Sequence of chain 2.A:
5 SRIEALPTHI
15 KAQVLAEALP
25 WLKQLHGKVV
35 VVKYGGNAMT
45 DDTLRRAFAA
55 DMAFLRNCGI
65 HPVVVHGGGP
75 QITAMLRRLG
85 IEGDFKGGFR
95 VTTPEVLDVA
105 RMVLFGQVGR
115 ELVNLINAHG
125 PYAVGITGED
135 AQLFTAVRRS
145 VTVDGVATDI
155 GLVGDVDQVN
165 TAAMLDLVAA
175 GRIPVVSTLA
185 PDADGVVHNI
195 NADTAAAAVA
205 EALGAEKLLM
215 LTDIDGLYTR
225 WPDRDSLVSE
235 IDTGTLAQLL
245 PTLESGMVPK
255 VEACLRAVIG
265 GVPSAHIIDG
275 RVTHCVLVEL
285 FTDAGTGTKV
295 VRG

Sequence of chain 5.A:
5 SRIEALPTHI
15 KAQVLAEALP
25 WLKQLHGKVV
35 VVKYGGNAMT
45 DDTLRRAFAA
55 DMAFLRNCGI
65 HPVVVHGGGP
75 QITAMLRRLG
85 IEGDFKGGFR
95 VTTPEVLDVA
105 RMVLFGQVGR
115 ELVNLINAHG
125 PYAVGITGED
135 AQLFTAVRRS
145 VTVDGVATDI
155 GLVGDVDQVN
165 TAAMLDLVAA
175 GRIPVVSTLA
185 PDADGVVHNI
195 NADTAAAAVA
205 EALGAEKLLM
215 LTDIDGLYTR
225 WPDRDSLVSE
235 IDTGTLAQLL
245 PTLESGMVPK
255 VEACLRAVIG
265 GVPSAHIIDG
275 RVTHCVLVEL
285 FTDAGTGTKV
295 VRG

This small molecule binds to this protein.
Small molecule (SMILES): Clc1nc2ccccc2[nH]1

Binding-site contacts:
Ligand atom C09 contacts residue 98K1 of chain 5.D at 0.3 Å.
Ligand atom C04 contacts residue LEU171 of chain 2.A at 3.5 Å (hydrophobic).
Ligand atom CL contacts residue 98K1 of chain 5.D at 0.3 Å.
Ligand atom N10 contacts residue VAL128 of chain 5.A at 3.5 Å.
Ligand atom C07 contacts residue LEU171 of chain 5.A at 4.3 Å (hydrophobic).
Ligand atom C02 contacts residue VAL128 of chain 2.A at 4.0 Å (hydrophobic).
Ligand atom C05 contacts residue 98K1 of chain 5.D at 1.7 Å.
Ligand atom CL contacts residue ILE130 of chain 2.A at 3.8 Å.
Ligand atom N03 contacts residue LEU171 of chain 2.A at 3.2 Å.
Ligand atom C06 contacts residue ARG176 of chain 2.A at 3.9 Å.
Ligand atom C04 contacts residue VAL128 of chain 2.A at 4.2 Å (hydrophobic).
Ligand atom C07 contacts residue 98K1 of chain 5.D at 1.7 Å.
Ligand atom CL contacts residue LEU137 of chain 2.A at 4.2 Å.
Ligand atom C08 contacts residue LEU137 of chain 5.A at 4.3 Å (hydrophobic).
Ligand atom C09 contacts residue LEU171 of chain 5.A at 4.2 Å (hydrophobic).
Ligand atom C05 contacts residue LEU171 of chain 5.A at 3.6 Å (hydrophobic).
Ligand atom C09 contacts residue VAL128 of chain 2.A at 3.5 Å (hydrophobic).
Ligand atom C06 contacts residue LEU171 of chain 5.A at 4.2 Å (hydrophobic).
Ligand atom C02 contacts residue 98K1 of chain 5.D at 0.3 Å.
Ligand atom C07 contacts residue LEU137 of chain 5.A at 3.9 Å (hydrophobic).
Ligand atom N03 contacts residue 98K1 of chain 5.D at 0.5 Å.
Ligand atom C08 contacts residue 98K1 of chain 5.D at 0.3 Å.
Ligand atom N10 contacts residue 98K1 of chain 5.D at 0.3 Å (h-bond).
Ligand atom C07 contacts residue ALA135 of chain 5.A at 4.0 Å (hydrophobic).
Ligand atom C04 contacts residue 98K1 of chain 5.D at 0.5 Å.
Ligand atom C04 contacts residue LEU171 of chain 5.A at 3.6 Å (hydrophobic).
Ligand atom C05 contacts residue LEU171 of chain 2.A at 3.7 Å (hydrophobic).
Ligand atom C09 contacts residue VAL128 of chain 5.A at 4.3 Å (hydrophobic).
Ligand atom C02 contacts residue VAL128 of chain 5.A at 3.6 Å (hydrophobic).
Ligand atom N10 contacts residue ILE130 of chain 5.A at 4.4 Å.
Ligand atom C06 contacts residue 98K1 of chain 5.D at 2.7 Å.
Ligand atom C08 contacts residue LEU171 of chain 5.A at 4.3 Å (hydrophobic).
Ligand atom N10 contacts residue VAL128 of chain 2.A at 3.3 Å.
Ligand atom CL contacts residue LEU171 of chain 2.A at 4.3 Å.
Ligand atom C07 contacts residue VAL128 of chain 2.A at 4.0 Å (hydrophobic).
Ligand atom C02 contacts residue LEU171 of chain 2.A at 4.0 Å (hydrophobic).
Ligand atom C08 contacts residue VAL128 of chain 2.A at 3.7 Å (hydrophobic).
Ligand atom N03 contacts residue LEU171 of chain 5.A at 3.8 Å.
Ligand atom CL contacts residue VAL128 of chain 5.A at 3.6 Å.
Ligand atom C08 contacts residue ILE130 of chain 5.A at 4.1 Å (hydrophobic).